Binding-site contacts:
Ligand atom C7 contacts residue ASN346 of chain 3.D at 4.0 Å.
Ligand atom C6 contacts residue GLY348 of chain 3.D at 4.0 Å.
Ligand atom N2 contacts residue ASN232 of chain 3.D at 2.9 Å (h-bond).
Ligand atom C4 contacts residue ASN232 of chain 3.D at 4.2 Å.
Ligand atom O7 contacts residue ASN232 of chain 3.D at 3.6 Å (h-bond).
Ligand atom O5 contacts residue ASN232 of chain 3.D at 2.4 Å (h-bond).
Ligand atom O2 contacts residue GLU181 of chain 3.D at 3.8 Å.
Ligand atom C2 contacts residue VAL414 of chain 3.D at 4.2 Å (hydrophobic).
Ligand atom C7 contacts residue SER415 of chain 3.D at 4.3 Å.
Ligand atom C4 contacts residue VAL414 of chain 3.D at 3.8 Å (hydrophobic).
Ligand atom C1 contacts residue ASN232 of chain 3.D at 1.4 Å.
Ligand atom C2 contacts residue GLU181 of chain 3.D at 4.3 Å.
Ligand atom C7 contacts residue ASN232 of chain 3.D at 3.4 Å.
Ligand atom C1 contacts residue SER415 of chain 3.D at 3.6 Å.
Ligand atom C3 contacts residue VAL414 of chain 3.D at 3.6 Å (hydrophobic).
Ligand atom O4 contacts residue GLU181 of chain 3.D at 3.8 Å.
Ligand atom C8 contacts residue ASN346 of chain 3.D at 3.2 Å.
Ligand atom O3 contacts residue CYS413 of chain 3.D at 3.5 Å.
Ligand atom C1 contacts residue NAG1 of chain 3.S at 4.0 Å.
Ligand atom O7 contacts residue PRO182 of chain 3.D at 3.7 Å.
Ligand atom C8 contacts residue SER415 of chain 3.D at 4.3 Å.
Ligand atom C1 contacts residue VAL414 of chain 3.D at 3.9 Å (hydrophobic).
Ligand atom O6 contacts residue GLY348 of chain 3.D at 3.4 Å.
Ligand atom N2 contacts residue SER415 of chain 3.D at 3.4 Å.
Ligand atom O5 contacts residue NAG1 of chain 3.S at 3.5 Å (h-bond).
Ligand atom C5 contacts residue ASN232 of chain 3.D at 3.7 Å.
Ligand atom C8 contacts residue LEU231 of chain 3.D at 3.6 Å (hydrophobic).
Ligand atom O6 contacts residue NAG1 of chain 3.S at 3.7 Å.
Ligand atom C5 contacts residue VAL414 of chain 3.D at 3.3 Å (hydrophobic).
Ligand atom O5 contacts residue VAL414 of chain 3.D at 4.0 Å.
Ligand atom O4 contacts residue VAL414 of chain 3.D at 3.8 Å.
Ligand atom C2 contacts residue SER415 of chain 3.D at 4.0 Å.
Ligand atom C5 contacts residue NAG1 of chain 3.S at 4.1 Å.
Ligand atom C3 contacts residue CYS413 of chain 3.D at 4.2 Å (hydrophobic).
Ligand atom C6 contacts residue NAG1 of chain 3.S at 4.1 Å.
Ligand atom C2 contacts residue ASN232 of chain 3.D at 2.5 Å.
Ligand atom O6 contacts residue CYS413 of chain 3.D at 4.0 Å.
Ligand atom C8 contacts residue PHE345 of chain 3.D at 4.0 Å (hydrophobic).
Ligand atom C5 contacts residue GLU181 of chain 3.D at 4.3 Å.
Ligand atom C3 contacts residue ASN232 of chain 3.D at 3.8 Å.

Sequence of chain 3.D:
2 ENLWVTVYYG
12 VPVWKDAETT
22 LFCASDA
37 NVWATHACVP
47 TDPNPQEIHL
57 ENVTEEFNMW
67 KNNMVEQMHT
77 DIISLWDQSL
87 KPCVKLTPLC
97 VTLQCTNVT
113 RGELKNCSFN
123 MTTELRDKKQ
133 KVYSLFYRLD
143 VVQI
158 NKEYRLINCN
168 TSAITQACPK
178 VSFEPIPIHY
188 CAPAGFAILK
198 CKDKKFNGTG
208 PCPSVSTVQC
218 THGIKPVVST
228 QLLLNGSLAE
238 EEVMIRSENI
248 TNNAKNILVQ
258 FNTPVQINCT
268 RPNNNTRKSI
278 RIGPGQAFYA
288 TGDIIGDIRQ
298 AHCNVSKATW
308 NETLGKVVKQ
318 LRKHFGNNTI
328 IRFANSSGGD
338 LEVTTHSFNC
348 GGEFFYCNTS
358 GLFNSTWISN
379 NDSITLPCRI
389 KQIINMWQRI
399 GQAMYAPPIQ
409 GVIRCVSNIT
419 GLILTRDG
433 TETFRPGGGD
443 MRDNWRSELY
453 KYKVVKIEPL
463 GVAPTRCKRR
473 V

This protein binds this small molecule.
Small molecule (SMILES): CC(=O)N[C@H]1[C@H](O[C@H]2[C@H](O)[C@@H](NC(C)=O)CO[C@@H]2CO)O[C@H](CO)[C@@H](O[C@@H]2O[C@H](CO[C@H]3O[C@H](CO)[C@@H](O)[C@H](O)[C@@H]3O)[C@@H](O)[C@H](O)[C@@H]2O)[C@@H]1O